This small molecule binds to this protein.
Small molecule (SMILES): O=C1CN(c2cn[nH]c(=O)c2Cl)CCN1CC1CCC(F)(F)CC1

Binding-site contacts:
Ligand atom CAP contacts residue PHE413 of chain 1.C at 3.5 Å (hydrophobic).
Ligand atom CAK contacts residue PHE413 of chain 1.C at 3.6 Å (hydrophobic).
Ligand atom CAQ contacts residue ASN442 of chain 1.C at 3.8 Å.
Ligand atom OAW contacts residue TYR373 of chain 1.C at 4.2 Å.
Ligand atom FAA contacts residue PHE366 of chain 1.C at 4.0 Å.
Ligand atom NAS contacts residue ASN442 of chain 1.C at 3.7 Å.
Ligand atom NAS contacts residue PHE413 of chain 1.C at 3.8 Å.
Ligand atom CAQ contacts residue MET441 of chain 1.C at 4.2 Å (hydrophobic).
Ligand atom OAW contacts residue SER488 of chain 1.C at 2.8 Å (h-bond).
Ligand atom C contacts residue ARG491 of chain 1.C at 3.5 Å.
Ligand atom CA contacts residue ASP438 of chain 1.C at 3.6 Å.
Ligand atom CL contacts residue TYR373 of chain 1.C at 2.9 Å.
Ligand atom CAP contacts residue MET441 of chain 1.C at 4.0 Å (hydrophobic).
Ligand atom CAB contacts residue LEU495 of chain 1.C at 4.3 Å (hydrophobic).
Ligand atom NAS contacts residue MET441 of chain 1.C at 3.3 Å.
Ligand atom CAF contacts residue ARG491 of chain 1.C at 4.0 Å.
Ligand atom NAR contacts residue MET441 of chain 1.C at 3.9 Å.
Ligand atom CAK contacts residue TYR373 of chain 1.C at 4.2 Å (hydrophobic).
Ligand atom CAV contacts residue MET441 of chain 1.C at 3.1 Å (hydrophobic).
Ligand atom FAE contacts residue TYR373 of chain 1.C at 4.3 Å.
Ligand atom OAW contacts residue PHE376 of chain 1.C at 4.3 Å.
Ligand atom CL contacts residue MET441 of chain 1.C at 4.2 Å.
Ligand atom CAL contacts residue PHE413 of chain 1.C at 3.4 Å (hydrophobic).
Ligand atom CL contacts residue ARG491 of chain 1.C at 4.0 Å.
Ligand atom CAG contacts residue ARG491 of chain 1.C at 4.0 Å.
Ligand atom CA contacts residue ARG491 of chain 1.C at 3.7 Å.
Ligand atom CL contacts residue PHE413 of chain 1.C at 4.2 Å.
Ligand atom N contacts residue PHE413 of chain 1.C at 4.2 Å.
Ligand atom CAT contacts residue PHE413 of chain 1.C at 3.7 Å (hydrophobic).
Ligand atom CAV contacts residue PHE413 of chain 1.C at 3.8 Å (hydrophobic).
Ligand atom NAR contacts residue ASN442 of chain 1.C at 2.8 Å (h-bond).
Ligand atom CAV contacts residue SER488 of chain 1.C at 4.1 Å.
Ligand atom CAQ contacts residue PHE413 of chain 1.C at 3.4 Å (hydrophobic).
Ligand atom OAW contacts residue MET441 of chain 1.C at 3.4 Å.
Ligand atom FAA contacts residue TYR646 of chain 1.C at 3.9 Å.
Ligand atom CAC contacts residue TYR373 of chain 1.C at 4.4 Å (hydrophobic).
Ligand atom NAR contacts residue PHE413 of chain 1.C at 3.6 Å.
Ligand atom FAE contacts residue LEU495 of chain 1.C at 3.2 Å.
Ligand atom CAT contacts residue MET441 of chain 1.C at 3.5 Å (hydrophobic).
Ligand atom O contacts residue ARG491 of chain 1.C at 2.8 Å.

Sequence of chain 1.C:
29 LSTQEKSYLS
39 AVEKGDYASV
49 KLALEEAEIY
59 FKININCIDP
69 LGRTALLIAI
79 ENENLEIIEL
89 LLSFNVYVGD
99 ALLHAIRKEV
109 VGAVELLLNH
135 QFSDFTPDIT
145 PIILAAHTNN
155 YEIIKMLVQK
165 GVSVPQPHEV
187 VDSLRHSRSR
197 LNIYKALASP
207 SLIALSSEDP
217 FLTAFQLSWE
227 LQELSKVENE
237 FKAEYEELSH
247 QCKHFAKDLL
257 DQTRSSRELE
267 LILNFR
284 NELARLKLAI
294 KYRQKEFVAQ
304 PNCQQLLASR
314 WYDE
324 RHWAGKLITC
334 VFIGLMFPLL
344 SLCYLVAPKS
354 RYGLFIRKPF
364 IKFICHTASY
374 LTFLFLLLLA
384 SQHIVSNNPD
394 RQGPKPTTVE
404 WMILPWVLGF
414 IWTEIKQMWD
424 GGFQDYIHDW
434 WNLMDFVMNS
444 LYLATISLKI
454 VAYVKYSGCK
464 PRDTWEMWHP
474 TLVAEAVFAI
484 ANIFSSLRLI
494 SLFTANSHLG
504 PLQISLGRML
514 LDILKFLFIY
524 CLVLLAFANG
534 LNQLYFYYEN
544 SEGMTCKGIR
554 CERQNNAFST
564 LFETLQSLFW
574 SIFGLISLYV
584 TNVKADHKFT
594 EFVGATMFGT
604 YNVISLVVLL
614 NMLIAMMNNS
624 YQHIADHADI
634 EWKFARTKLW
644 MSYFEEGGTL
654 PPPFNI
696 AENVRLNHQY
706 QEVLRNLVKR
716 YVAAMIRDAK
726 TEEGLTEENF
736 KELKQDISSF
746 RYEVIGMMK